Binding-site contacts:
Ligand atom N2 contacts residue ASN166 of chain 3.G at 2.8 Å (h-bond).
Ligand atom C5 contacts residue ASN237 of chain 3.G at 3.4 Å.
Ligand atom C2 contacts residue ASN237 of chain 3.G at 3.9 Å.
Ligand atom C8 contacts residue ASN237 of chain 3.G at 3.3 Å.
Ligand atom C7 contacts residue ASN166 of chain 3.G at 3.5 Å.
Ligand atom C3 contacts residue ASN166 of chain 3.G at 3.7 Å.
Ligand atom O7 contacts residue SER218 of chain 1.G at 4.5 Å.
Ligand atom O7 contacts residue ASN166 of chain 3.G at 3.5 Å (h-bond).
Ligand atom C8 contacts residue SER218 of chain 1.G at 4.1 Å.
Ligand atom O5 contacts residue ASN237 of chain 3.G at 4.2 Å.
Ligand atom O7 contacts residue ALA239 of chain 3.G at 4.2 Å.
Ligand atom N2 contacts residue ASN237 of chain 3.G at 2.8 Å (h-bond).
Ligand atom C6 contacts residue THR168 of chain 3.G at 4.5 Å.
Ligand atom O5 contacts residue THR168 of chain 3.G at 4.4 Å.
Ligand atom C5 contacts residue ASN166 of chain 3.G at 3.6 Å.
Ligand atom C1 contacts residue ASN237 of chain 3.G at 4.0 Å.
Ligand atom C7 contacts residue ALA239 of chain 3.G at 4.3 Å (hydrophobic).
Ligand atom O4 contacts residue ASN237 of chain 3.G at 3.6 Å.
Ligand atom O6 contacts residue THR168 of chain 3.G at 3.2 Å.
Ligand atom C8 contacts residue ASP238 of chain 3.G at 4.0 Å.
Ligand atom C2 contacts residue ASN166 of chain 3.G at 2.3 Å.
Ligand atom C6 contacts residue ASN237 of chain 3.G at 4.4 Å.
Ligand atom C3 contacts residue ASN237 of chain 3.G at 3.6 Å.
Ligand atom C7 contacts residue ASN237 of chain 3.G at 3.5 Å.
Ligand atom C4 contacts residue ASN166 of chain 3.G at 4.1 Å.
Ligand atom C4 contacts residue ASN237 of chain 3.G at 3.7 Å.
Ligand atom C8 contacts residue ALA239 of chain 3.G at 4.0 Å (hydrophobic).
Ligand atom O5 contacts residue ASN166 of chain 3.G at 2.4 Å (h-bond).
Ligand atom C1 contacts residue ASN166 of chain 3.G at 1.4 Å.

The protein below binds the small molecule below.
Small molecule (SMILES): CC(=O)N[C@@H]1[C@@H](O)[C@H](O)[C@@H](CO)O[C@H]1O

Sequence of chain 1.G:
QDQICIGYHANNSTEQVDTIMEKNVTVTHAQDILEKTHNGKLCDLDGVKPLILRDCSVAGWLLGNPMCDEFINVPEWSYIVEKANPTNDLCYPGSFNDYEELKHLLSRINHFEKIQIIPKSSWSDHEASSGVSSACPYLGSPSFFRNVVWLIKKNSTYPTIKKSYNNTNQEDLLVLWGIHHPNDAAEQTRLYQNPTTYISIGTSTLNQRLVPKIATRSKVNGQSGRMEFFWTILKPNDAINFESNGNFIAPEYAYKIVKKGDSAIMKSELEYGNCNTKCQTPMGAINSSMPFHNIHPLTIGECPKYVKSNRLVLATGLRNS

Sequence of chain 3.G:
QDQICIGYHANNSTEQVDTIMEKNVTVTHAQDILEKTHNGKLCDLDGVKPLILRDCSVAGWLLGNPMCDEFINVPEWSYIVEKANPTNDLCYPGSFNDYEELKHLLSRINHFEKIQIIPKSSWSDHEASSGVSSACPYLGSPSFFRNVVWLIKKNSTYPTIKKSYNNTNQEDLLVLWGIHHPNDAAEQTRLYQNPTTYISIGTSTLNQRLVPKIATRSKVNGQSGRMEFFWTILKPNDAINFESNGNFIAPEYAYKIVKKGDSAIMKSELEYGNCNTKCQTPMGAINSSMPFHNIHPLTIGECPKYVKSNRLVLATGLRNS